Binding-site contacts:
Ligand atom C11 contacts residue GLN59 of chain 1.B at 4.5 Å.
Ligand atom C16 contacts residue MET271 of chain 1.A at 3.8 Å (hydrophobic).
Ligand atom C6 contacts residue GLU62 of chain 1.B at 3.9 Å.
Ligand atom C15 contacts residue MET271 of chain 1.A at 3.8 Å (hydrophobic).
Ligand atom C6 contacts residue TRP275 of chain 1.A at 3.9 Å (hydrophobic).
Ligand atom C18 contacts residue TRP275 of chain 1.A at 4.2 Å (hydrophobic).
Ligand atom C23 contacts residue MET271 of chain 1.A at 4.1 Å (hydrophobic).
Ligand atom C4 contacts residue GLN59 of chain 1.B at 4.5 Å.
Ligand atom C6 contacts residue THR66 of chain 1.B at 4.1 Å.
Ligand atom O12 contacts residue GLN59 of chain 1.B at 3.4 Å (h-bond).
Ligand atom C3 contacts residue GLU62 of chain 1.B at 4.2 Å.
Ligand atom O25 contacts residue MET271 of chain 1.A at 3.5 Å.
Ligand atom O7 contacts residue GLN59 of chain 1.B at 4.1 Å.
Ligand atom C8 contacts residue TRP275 of chain 1.A at 4.4 Å (hydrophobic).
Ligand atom O26 contacts residue MET271 of chain 1.A at 3.9 Å.
Ligand atom C4 contacts residue THR66 of chain 1.B at 3.8 Å.
Ligand atom C5 contacts residue THR66 of chain 1.B at 4.0 Å.
Ligand atom C3 contacts residue GLN59 of chain 1.B at 4.3 Å.
Ligand atom C22 contacts residue MET271 of chain 1.A at 3.9 Å (hydrophobic).
Ligand atom C16 contacts residue GLY272 of chain 1.A at 4.2 Å.
Ligand atom C7 contacts residue GLU62 of chain 1.B at 3.8 Å.
Ligand atom C4 contacts residue GLU62 of chain 1.B at 3.8 Å.
Ligand atom O7 contacts residue GLU62 of chain 1.B at 3.0 Å (salt-bridge).
Ligand atom C24 contacts residue MET271 of chain 1.A at 3.7 Å (hydrophobic).
Ligand atom C19 contacts residue TRP275 of chain 1.A at 3.9 Å (hydrophobic).
Ligand atom C7 contacts residue TRP275 of chain 1.A at 3.9 Å (hydrophobic).
Ligand atom C15 contacts residue GLY272 of chain 1.A at 3.8 Å.
Ligand atom C3 contacts residue THR66 of chain 1.B at 4.4 Å.
Ligand atom O3 contacts residue GLN59 of chain 1.B at 3.3 Å (h-bond).
Ligand atom O3 contacts residue GLU62 of chain 1.B at 3.6 Å.
Ligand atom C15 contacts residue TRP275 of chain 1.A at 4.0 Å (hydrophobic).
Ligand atom C3 contacts residue THR63 of chain 1.B at 4.2 Å.
Ligand atom O3 contacts residue THR63 of chain 1.B at 3.0 Å (h-bond).
Ligand atom C2 contacts residue GLN59 of chain 1.B at 4.3 Å.

A small-molecule ligand and the protein it binds are described below.
Small molecule (SMILES): C[C@H](CCC(=O)O)[C@H]1CC[C@H]2[C@@H]3[C@H](O)C[C@@H]4C[C@H](O)CC[C@]4(C)[C@H]3C[C@H](O)[C@]12C

Sequence of chain 1.A:
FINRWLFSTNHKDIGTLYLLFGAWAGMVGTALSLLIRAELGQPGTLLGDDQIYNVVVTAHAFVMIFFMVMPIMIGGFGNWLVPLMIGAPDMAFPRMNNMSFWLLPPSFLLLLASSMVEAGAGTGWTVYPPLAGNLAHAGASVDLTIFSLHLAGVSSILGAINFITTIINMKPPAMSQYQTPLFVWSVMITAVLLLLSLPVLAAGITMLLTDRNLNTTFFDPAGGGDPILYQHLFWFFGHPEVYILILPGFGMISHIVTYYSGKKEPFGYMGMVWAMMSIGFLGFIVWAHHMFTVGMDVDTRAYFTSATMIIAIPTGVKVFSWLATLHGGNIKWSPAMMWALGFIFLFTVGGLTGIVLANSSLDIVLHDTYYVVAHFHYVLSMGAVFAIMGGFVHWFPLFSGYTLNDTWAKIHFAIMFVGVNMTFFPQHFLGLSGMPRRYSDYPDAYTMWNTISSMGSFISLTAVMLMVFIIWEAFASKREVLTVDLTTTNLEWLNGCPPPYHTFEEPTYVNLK

Sequence of chain 1.B:
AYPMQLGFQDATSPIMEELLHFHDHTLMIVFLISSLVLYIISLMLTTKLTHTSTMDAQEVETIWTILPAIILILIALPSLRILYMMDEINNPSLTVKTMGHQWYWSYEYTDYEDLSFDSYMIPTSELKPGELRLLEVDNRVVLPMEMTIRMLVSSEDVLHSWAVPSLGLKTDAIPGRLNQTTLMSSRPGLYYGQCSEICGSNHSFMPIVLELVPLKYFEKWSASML